The small molecule below binds the protein below.
Small molecule (SMILES): CC(=O)N[C@@H]1[C@@H](O)[C@H](O)[C@@H](CO)O[C@H]1O

Sequence of chain 47.A:
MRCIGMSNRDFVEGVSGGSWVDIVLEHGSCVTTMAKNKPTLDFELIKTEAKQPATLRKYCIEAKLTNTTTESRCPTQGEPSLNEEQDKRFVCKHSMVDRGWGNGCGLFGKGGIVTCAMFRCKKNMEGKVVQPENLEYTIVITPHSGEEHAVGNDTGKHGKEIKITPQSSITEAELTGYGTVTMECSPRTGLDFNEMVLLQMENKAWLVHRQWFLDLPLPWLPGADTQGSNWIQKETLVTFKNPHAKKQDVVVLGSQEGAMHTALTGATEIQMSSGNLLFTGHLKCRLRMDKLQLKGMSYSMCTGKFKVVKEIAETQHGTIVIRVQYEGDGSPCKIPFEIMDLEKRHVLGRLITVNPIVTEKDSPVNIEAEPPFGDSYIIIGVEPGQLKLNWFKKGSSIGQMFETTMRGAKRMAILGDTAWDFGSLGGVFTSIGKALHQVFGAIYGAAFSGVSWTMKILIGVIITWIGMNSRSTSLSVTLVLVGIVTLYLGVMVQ

Binding-site contacts:
Ligand atom C1 contacts residue ASN153 of chain 47.C at 1.4 Å.
Ligand atom C7 contacts residue GLY102 of chain 47.A at 4.1 Å.
Ligand atom O7 contacts residue TRP101 of chain 47.A at 3.8 Å.
Ligand atom C4 contacts residue ASN153 of chain 47.C at 4.2 Å.
Ligand atom O4 contacts residue LYS157 of chain 47.C at 4.5 Å.
Ligand atom O7 contacts residue GLY102 of chain 47.A at 3.0 Å (h-bond).
Ligand atom C5 contacts residue ASN153 of chain 47.C at 3.7 Å.
Ligand atom O5 contacts residue ASN153 of chain 47.C at 2.4 Å (h-bond).
Ligand atom C2 contacts residue ASN153 of chain 47.C at 2.5 Å.
Ligand atom C5 contacts residue LYS157 of chain 47.C at 3.9 Å.
Ligand atom C8 contacts residue HIS149 of chain 47.C at 3.7 Å.
Ligand atom N2 contacts residue ASN153 of chain 47.C at 2.9 Å (h-bond).
Ligand atom C1 contacts residue HIS158 of chain 47.C at 4.1 Å.
Ligand atom C8 contacts residue ASN153 of chain 47.C at 4.0 Å.
Ligand atom O5 contacts residue HIS149 of chain 47.C at 3.5 Å.
Ligand atom C5 contacts residue HIS158 of chain 47.C at 4.0 Å.
Ligand atom C3 contacts residue HIS149 of chain 47.C at 4.3 Å.
Ligand atom C2 contacts residue HIS149 of chain 47.C at 3.6 Å.
Ligand atom C4 contacts residue HIS149 of chain 47.C at 4.0 Å.
Ligand atom C6 contacts residue HIS158 of chain 47.C at 3.7 Å.
Ligand atom C8 contacts residue TRP101 of chain 47.A at 4.4 Å (hydrophobic).
Ligand atom O5 contacts residue HIS158 of chain 47.C at 3.1 Å.
Ligand atom N2 contacts residue HIS149 of chain 47.C at 4.2 Å.
Ligand atom O5 contacts residue THR155 of chain 47.C at 4.5 Å.
Ligand atom C1 contacts residue HIS149 of chain 47.C at 3.4 Å.
Ligand atom C6 contacts residue LYS157 of chain 47.C at 3.6 Å.
Ligand atom C7 contacts residue ASN153 of chain 47.C at 3.6 Å.
Ligand atom C1 contacts residue THR155 of chain 47.C at 3.8 Å.
Ligand atom C5 contacts residue HIS149 of chain 47.C at 4.2 Å.
Ligand atom C7 contacts residue HIS149 of chain 47.C at 4.3 Å.
Ligand atom O3 contacts residue HIS149 of chain 47.C at 4.0 Å.
Ligand atom O6 contacts residue LYS157 of chain 47.C at 3.2 Å (salt-bridge).
Ligand atom O7 contacts residue ASN153 of chain 47.C at 4.5 Å.
Ligand atom C3 contacts residue ASN153 of chain 47.C at 3.8 Å.

Sequence of chain 47.C:
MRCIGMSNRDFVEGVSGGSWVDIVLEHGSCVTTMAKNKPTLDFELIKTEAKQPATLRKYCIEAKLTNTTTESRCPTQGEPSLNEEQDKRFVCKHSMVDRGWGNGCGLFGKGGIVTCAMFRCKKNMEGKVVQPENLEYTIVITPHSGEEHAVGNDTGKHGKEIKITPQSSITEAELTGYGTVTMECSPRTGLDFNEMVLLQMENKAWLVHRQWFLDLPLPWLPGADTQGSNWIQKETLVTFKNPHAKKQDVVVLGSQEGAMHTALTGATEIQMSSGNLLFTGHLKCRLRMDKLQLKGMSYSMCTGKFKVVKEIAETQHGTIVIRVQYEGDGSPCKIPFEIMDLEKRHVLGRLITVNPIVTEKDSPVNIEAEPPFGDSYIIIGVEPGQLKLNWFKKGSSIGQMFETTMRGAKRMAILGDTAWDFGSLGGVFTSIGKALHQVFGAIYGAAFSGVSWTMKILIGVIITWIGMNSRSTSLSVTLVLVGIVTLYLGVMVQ